Binding-site contacts:
Ligand atom O7 contacts residue ASN100 of chain 1.E at 4.4 Å.
Ligand atom C3 contacts residue ASN100 of chain 1.E at 4.0 Å.
Ligand atom C1 contacts residue ASN100 of chain 1.E at 1.5 Å.
Ligand atom C8 contacts residue THR102 of chain 1.E at 4.1 Å.
Ligand atom C7 contacts residue ASN100 of chain 1.E at 4.1 Å.
Ligand atom N2 contacts residue THR102 of chain 1.E at 4.0 Å.
Ligand atom O7 contacts residue THR102 of chain 1.E at 2.8 Å (h-bond).
Ligand atom C5 contacts residue ASN100 of chain 1.E at 3.8 Å.
Ligand atom C7 contacts residue THR102 of chain 1.E at 3.5 Å.
Ligand atom O5 contacts residue ASN100 of chain 1.E at 2.5 Å (h-bond).
Ligand atom C2 contacts residue ASN100 of chain 1.E at 2.6 Å.
Ligand atom N2 contacts residue ASN100 of chain 1.E at 3.0 Å (h-bond).
Ligand atom C4 contacts residue ASN100 of chain 1.E at 4.4 Å.
Ligand atom C2 contacts residue THR102 of chain 1.E at 3.9 Å.

Sequence of chain 1.E:
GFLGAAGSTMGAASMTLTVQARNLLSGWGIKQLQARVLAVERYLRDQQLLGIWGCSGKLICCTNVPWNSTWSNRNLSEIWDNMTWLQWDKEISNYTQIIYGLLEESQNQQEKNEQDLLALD

This small molecule binds to this protein.
Small molecule (SMILES): CC(=O)N[C@@H]1[C@@H](O)[C@H](O)[C@@H](CO)O[C@H]1O